Sequence of chain 1.C:
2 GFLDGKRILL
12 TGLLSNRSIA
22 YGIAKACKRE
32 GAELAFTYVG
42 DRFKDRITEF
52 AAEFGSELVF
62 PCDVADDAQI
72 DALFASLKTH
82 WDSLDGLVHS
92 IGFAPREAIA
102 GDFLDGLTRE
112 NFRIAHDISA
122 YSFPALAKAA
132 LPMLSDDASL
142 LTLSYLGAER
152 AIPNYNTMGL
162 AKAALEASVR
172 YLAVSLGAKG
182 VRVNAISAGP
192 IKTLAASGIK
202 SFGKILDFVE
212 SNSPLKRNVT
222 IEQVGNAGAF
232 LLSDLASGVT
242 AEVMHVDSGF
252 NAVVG

Binding-site contacts:
Ligand atom C2 contacts residue NAD1 of chain 1.V at 3.4 Å.
Ligand atom O7 contacts residue NAD1 of chain 1.V at 3.1 Å.
Ligand atom O7 contacts residue ALA196 of chain 1.C at 3.8 Å.
Ligand atom C10 contacts residue PHE94 of chain 1.C at 3.9 Å (hydrophobic).
Ligand atom C6 contacts residue NAD1 of chain 1.V at 3.3 Å.
Ligand atom CL16 contacts residue ALA196 of chain 1.C at 3.6 Å.
Ligand atom C8 contacts residue ALA196 of chain 1.C at 3.6 Å (hydrophobic).
Ligand atom CL14 contacts residue PHE203 of chain 1.C at 3.8 Å.
Ligand atom C4 contacts residue ALA197 of chain 1.C at 3.8 Å (hydrophobic).
Ligand atom CL15 contacts residue ILE100 of chain 1.C at 3.5 Å.
Ligand atom C1 contacts residue TYR156 of chain 1.C at 3.4 Å (hydrophobic).
Ligand atom C3 contacts residue ALA197 of chain 1.C at 4.0 Å (hydrophobic).
Ligand atom C2 contacts residue ILE200 of chain 1.C at 3.5 Å (hydrophobic).
Ligand atom CL16 contacts residue NAD1 of chain 1.V at 3.5 Å.
Ligand atom C3 contacts residue NAD1 of chain 1.V at 3.1 Å.
Ligand atom O17 contacts residue TYR156 of chain 1.C at 2.6 Å (h-bond).
Ligand atom C1 contacts residue NAD1 of chain 1.V at 3.6 Å.
Ligand atom C8 contacts residue NAD1 of chain 1.V at 3.9 Å.
Ligand atom CL14 contacts residue NAD1 of chain 1.V at 3.5 Å.
Ligand atom C6 contacts residue TYR156 of chain 1.C at 3.5 Å (hydrophobic).
Ligand atom CL14 contacts residue TYR146 of chain 1.C at 3.4 Å.
Ligand atom O17 contacts residue LYS163 of chain 1.C at 4.0 Å.
Ligand atom C3 contacts residue ILE200 of chain 1.C at 3.4 Å (hydrophobic).
Ligand atom C10 contacts residue ALA196 of chain 1.C at 4.0 Å (hydrophobic).
Ligand atom C1 contacts residue ILE200 of chain 1.C at 3.9 Å (hydrophobic).
Ligand atom O17 contacts residue NAD1 of chain 1.V at 2.4 Å (h-bond).
Ligand atom C4 contacts residue NAD1 of chain 1.V at 3.6 Å.
Ligand atom C4 contacts residue ILE200 of chain 1.C at 3.8 Å (hydrophobic).
Ligand atom C9 contacts residue ALA196 of chain 1.C at 3.5 Å (hydrophobic).
Ligand atom CL15 contacts residue PHE94 of chain 1.C at 3.9 Å.
Ligand atom C10 contacts residue GLY93 of chain 1.C at 3.5 Å.
Ligand atom C12 contacts residue ILE100 of chain 1.C at 3.7 Å (hydrophobic).
Ligand atom C10 contacts residue MET159 of chain 1.C at 4.0 Å (hydrophobic).
Ligand atom C5 contacts residue NAD1 of chain 1.V at 3.5 Å.
Ligand atom CL15 contacts residue ALA95 of chain 1.C at 3.1 Å.
Ligand atom CL16 contacts residue GLY93 of chain 1.C at 3.2 Å.
Ligand atom C3 contacts residue PHE203 of chain 1.C at 3.9 Å (hydrophobic).
Ligand atom C1 contacts residue TYR146 of chain 1.C at 3.9 Å (hydrophobic).
Ligand atom C9 contacts residue GLY93 of chain 1.C at 3.9 Å.
Ligand atom C13 contacts residue ILE200 of chain 1.C at 3.8 Å (hydrophobic).

This small molecule binds to this protein.
Small molecule (SMILES): Oc1cc(Cl)ccc1Oc1ccc(Cl)cc1Cl